A small-molecule ligand and the protein it binds are described below.
Small molecule (SMILES): CC(=O)N[C@@H]1[C@@H](O)[C@H](O)[C@@H](CO)O[C@H]1O

Sequence of chain 55.A:
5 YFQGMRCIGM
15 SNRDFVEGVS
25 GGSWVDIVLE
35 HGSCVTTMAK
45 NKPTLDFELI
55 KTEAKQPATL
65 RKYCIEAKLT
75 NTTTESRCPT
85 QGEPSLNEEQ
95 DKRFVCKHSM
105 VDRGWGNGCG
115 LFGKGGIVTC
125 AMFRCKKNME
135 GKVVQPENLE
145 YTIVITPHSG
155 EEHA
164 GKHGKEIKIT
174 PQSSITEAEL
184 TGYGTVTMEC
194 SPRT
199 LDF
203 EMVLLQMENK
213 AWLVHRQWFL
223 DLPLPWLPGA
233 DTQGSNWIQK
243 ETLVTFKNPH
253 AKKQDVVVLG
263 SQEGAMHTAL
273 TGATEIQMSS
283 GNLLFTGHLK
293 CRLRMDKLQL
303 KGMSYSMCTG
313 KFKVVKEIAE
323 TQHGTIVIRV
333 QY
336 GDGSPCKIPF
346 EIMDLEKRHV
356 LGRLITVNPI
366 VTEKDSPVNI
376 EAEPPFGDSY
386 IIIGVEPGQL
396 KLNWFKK

Binding-site contacts:
Ligand atom C1 contacts residue ASN75 of chain 55.A at 1.3 Å.
Ligand atom N2 contacts residue ASN75 of chain 55.A at 3.0 Å (h-bond).
Ligand atom C3 contacts residue ASN75 of chain 55.A at 3.5 Å.
Ligand atom C6 contacts residue THR48 of chain 55.B at 4.4 Å.
Ligand atom O4 contacts residue NAG1 of chain 55.N at 1.6 Å.
Ligand atom C5 contacts residue ASN75 of chain 55.A at 3.2 Å.
Ligand atom O6 contacts residue ASN75 of chain 55.A at 3.8 Å.
Ligand atom C6 contacts residue ASN75 of chain 55.A at 3.8 Å.
Ligand atom C8 contacts residue MET126 of chain 55.A at 3.7 Å (hydrophobic).
Ligand atom C4 contacts residue NAG1 of chain 55.N at 2.9 Å.
Ligand atom O6 contacts residue NAG1 of chain 55.N at 4.1 Å.
Ligand atom O5 contacts residue THR48 of chain 55.B at 4.0 Å.
Ligand atom C3 contacts residue NAG1 of chain 55.N at 3.3 Å.
Ligand atom C6 contacts residue CYS45 of chain 55.B at 4.4 Å (hydrophobic).
Ligand atom O6 contacts residue CYS45 of chain 55.B at 3.4 Å (h-bond).
Ligand atom O6 contacts residue THR48 of chain 55.B at 4.0 Å.
Ligand atom C4 contacts residue ASN75 of chain 55.A at 4.0 Å.
Ligand atom C7 contacts residue ASN75 of chain 55.A at 2.8 Å.
Ligand atom C8 contacts residue ASN75 of chain 55.A at 3.0 Å.
Ligand atom C2 contacts residue NAG1 of chain 55.N at 4.1 Å.
Ligand atom C8 contacts residue PHE98 of chain 55.A at 3.6 Å (hydrophobic).
Ligand atom C6 contacts residue NAG1 of chain 55.N at 3.4 Å.
Ligand atom C7 contacts residue MET126 of chain 55.A at 3.8 Å (hydrophobic).
Ligand atom O5 contacts residue ASN75 of chain 55.A at 2.1 Å (h-bond).
Ligand atom O6 contacts residue GLU46 of chain 55.B at 3.8 Å.
Ligand atom O3 contacts residue NAG1 of chain 55.N at 2.4 Å (h-bond).
Ligand atom O7 contacts residue ASN75 of chain 55.A at 3.2 Å (h-bond).
Ligand atom C5 contacts residue NAG1 of chain 55.N at 3.7 Å.
Ligand atom O7 contacts residue MET126 of chain 55.A at 3.1 Å.
Ligand atom C2 contacts residue ASN75 of chain 55.A at 2.6 Å.

Sequence of chain 55.B:
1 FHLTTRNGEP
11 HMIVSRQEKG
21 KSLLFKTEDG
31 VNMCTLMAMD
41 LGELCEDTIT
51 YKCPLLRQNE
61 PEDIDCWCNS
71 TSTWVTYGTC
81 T